Sequence of chain 25.A:
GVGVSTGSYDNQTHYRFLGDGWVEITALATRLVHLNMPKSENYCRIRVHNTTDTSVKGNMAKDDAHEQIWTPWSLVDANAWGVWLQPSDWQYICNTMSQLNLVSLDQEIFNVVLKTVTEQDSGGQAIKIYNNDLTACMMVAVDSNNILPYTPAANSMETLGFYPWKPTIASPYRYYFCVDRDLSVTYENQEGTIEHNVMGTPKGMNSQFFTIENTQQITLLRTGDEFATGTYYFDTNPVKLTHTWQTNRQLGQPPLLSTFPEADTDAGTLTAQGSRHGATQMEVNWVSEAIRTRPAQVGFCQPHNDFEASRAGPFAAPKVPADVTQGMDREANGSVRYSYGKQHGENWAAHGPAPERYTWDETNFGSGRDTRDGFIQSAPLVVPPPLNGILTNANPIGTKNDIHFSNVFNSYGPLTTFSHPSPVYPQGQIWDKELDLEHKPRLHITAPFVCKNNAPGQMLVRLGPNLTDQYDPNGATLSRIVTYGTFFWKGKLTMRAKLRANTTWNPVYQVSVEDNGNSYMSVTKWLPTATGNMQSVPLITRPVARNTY

Binding-site contacts:
Ligand atom O3' contacts residue TRP60 of chain 25.A at 4.4 Å.
Ligand atom OP2 contacts residue GLN137 of chain 25.A at 3.8 Å.
Ligand atom OP2 contacts residue TRP60 of chain 25.A at 4.4 Å.
Ligand atom C4 contacts residue TRP60 of chain 25.A at 3.5 Å (hydrophobic).
Ligand atom OP1 contacts residue PRO276 of chain 25.A at 3.1 Å.
Ligand atom OP1 contacts residue ASN275 of chain 25.A at 4.5 Å.
Ligand atom N9 contacts residue TRP60 of chain 25.A at 3.8 Å.
Ligand atom C1' contacts residue GLN137 of chain 25.A at 4.0 Å.
Ligand atom O5' contacts residue PRO276 of chain 25.A at 2.8 Å.
Ligand atom C8 contacts residue TRP60 of chain 25.A at 4.4 Å (hydrophobic).
Ligand atom N6 contacts residue ASP58 of chain 25.A at 4.3 Å.
Ligand atom C1' contacts residue TRP60 of chain 25.A at 3.5 Å (hydrophobic).
Ligand atom O4' contacts residue TRP60 of chain 25.A at 4.2 Å.
Ligand atom OP2 contacts residue PRO276 of chain 25.A at 3.9 Å.
Ligand atom C3' contacts residue GLN137 of chain 25.A at 2.6 Å.
Ligand atom O3' contacts residue PRO276 of chain 25.A at 3.4 Å.
Ligand atom O5' contacts residue GLN137 of chain 25.A at 4.3 Å.
Ligand atom C5 contacts residue TRP60 of chain 25.A at 3.8 Å (hydrophobic).
Ligand atom P contacts residue PRO276 of chain 25.A at 3.8 Å.
Ligand atom C6 contacts residue TRP60 of chain 25.A at 3.4 Å (hydrophobic).
Ligand atom C4' contacts residue GLN137 of chain 25.A at 4.1 Å.
Ligand atom OP1 contacts residue ASN139 of chain 25.A at 3.1 Å (h-bond).
Ligand atom N7 contacts residue TRP60 of chain 25.A at 3.9 Å.
Ligand atom C4' contacts residue PRO276 of chain 25.A at 3.7 Å (hydrophobic).
Ligand atom N6 contacts residue GLY57 of chain 25.A at 3.7 Å.
Ligand atom C2 contacts residue TRP60 of chain 25.A at 3.4 Å (hydrophobic).
Ligand atom OP1 contacts residue GLN137 of chain 25.A at 4.4 Å.
Ligand atom OP2 contacts residue ARG534 of chain 25.A at 3.6 Å.
Ligand atom P contacts residue GLN137 of chain 25.A at 3.5 Å.
Ligand atom N3 contacts residue TRP60 of chain 25.A at 3.0 Å.
Ligand atom P contacts residue ASN139 of chain 25.A at 3.7 Å.
Ligand atom OP2 contacts residue ASN139 of chain 25.A at 3.3 Å (h-bond).
Ligand atom O3' contacts residue GLN137 of chain 25.A at 2.1 Å (h-bond).
Ligand atom C3' contacts residue PRO276 of chain 25.A at 3.2 Å (hydrophobic).
Ligand atom N1 contacts residue TRP60 of chain 25.A at 3.5 Å.
Ligand atom N6 contacts residue TRP60 of chain 25.A at 3.0 Å.
Ligand atom C2' contacts residue GLN137 of chain 25.A at 2.9 Å.
Ligand atom C2' contacts residue TRP60 of chain 25.A at 4.1 Å (hydrophobic).
Ligand atom C5' contacts residue PRO276 of chain 25.A at 3.7 Å (hydrophobic).
Ligand atom O5' contacts residue TRP60 of chain 25.A at 3.8 Å.

A small-molecule ligand and the protein it binds are described below.
Small molecule (SMILES): N=c1ccn([C@H]2C[C@H](O[P](=O)(O)OC[C@H]3O[C@@H](n4cnc5c(N)ncnc54)C[C@@H]3O[P](=O)(O)OC[C@H]3O[C@@H](n4cnc5c(N)ncnc54)C[C@@H]3O[P](=O)(O)OC[C@H]3O[C@@H](n4cnc5c(N)ncnc54)C[C@@H]3O)[C@@H](COP(=O)=O)O2)c(=O)[nH]1